Sequence of chain 1.A:
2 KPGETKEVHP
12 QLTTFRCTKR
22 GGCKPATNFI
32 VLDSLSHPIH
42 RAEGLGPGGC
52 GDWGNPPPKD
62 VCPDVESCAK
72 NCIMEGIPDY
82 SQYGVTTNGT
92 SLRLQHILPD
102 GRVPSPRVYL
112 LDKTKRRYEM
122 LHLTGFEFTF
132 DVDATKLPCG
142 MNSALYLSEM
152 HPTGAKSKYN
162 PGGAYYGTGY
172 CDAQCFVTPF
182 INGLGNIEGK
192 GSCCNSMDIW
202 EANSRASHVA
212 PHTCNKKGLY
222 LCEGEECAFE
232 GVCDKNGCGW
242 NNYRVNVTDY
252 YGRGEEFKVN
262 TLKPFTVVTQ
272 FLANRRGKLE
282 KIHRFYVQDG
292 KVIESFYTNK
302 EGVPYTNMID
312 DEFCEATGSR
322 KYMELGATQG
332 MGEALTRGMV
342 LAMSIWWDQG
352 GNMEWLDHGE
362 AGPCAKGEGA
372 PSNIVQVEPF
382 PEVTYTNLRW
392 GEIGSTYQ

Binding-site contacts:
Ligand atom O4 contacts residue TYR171 of chain 1.A at 3.5 Å (h-bond).
Ligand atom C6 contacts residue ALA145 of chain 1.A at 3.5 Å (hydrophobic).
Ligand atom O4 contacts residue TRP347 of chain 1.A at 3.8 Å.
Ligand atom C6 contacts residue TYR147 of chain 1.A at 3.5 Å (hydrophobic).
Ligand atom C6 contacts residue TRP347 of chain 1.A at 3.9 Å (hydrophobic).
Ligand atom O3 contacts residue PHE177 of chain 1.A at 3.8 Å.
Ligand atom O5 contacts residue ASP199 of chain 1.A at 3.1 Å (salt-bridge).
Ligand atom O2 contacts residue SER345 of chain 1.A at 2.8 Å (h-bond).
Ligand atom O2 contacts residue ARG108 of chain 1.A at 3.6 Å.
Ligand atom C2 contacts residue BGC2 of chain 1.D at 3.5 Å.
Ligand atom O6 contacts residue GLU202 of chain 1.A at 2.8 Å (salt-bridge).
Ligand atom C1 contacts residue ASP199 of chain 1.A at 3.0 Å.
Ligand atom O6 contacts residue ALA145 of chain 1.A at 3.7 Å.
Ligand atom C5 contacts residue TYR147 of chain 1.A at 3.8 Å (hydrophobic).
Ligand atom O1 contacts residue ASP199 of chain 1.A at 2.7 Å (salt-bridge).
Ligand atom C3 contacts residue TRP347 of chain 1.A at 3.9 Å (hydrophobic).
Ligand atom O1 contacts residue SER197 of chain 1.A at 3.6 Å.
Ligand atom C2 contacts residue GLN175 of chain 1.A at 3.7 Å.
Ligand atom O6 contacts residue TRP347 of chain 1.A at 3.0 Å (h-bond).
Ligand atom C2 contacts residue TYR147 of chain 1.A at 3.5 Å (hydrophobic).
Ligand atom C1 contacts residue TRP347 of chain 1.A at 3.9 Å (hydrophobic).
Ligand atom O2 contacts residue ASP173 of chain 1.A at 3.9 Å.
Ligand atom C1 contacts residue BGC2 of chain 1.D at 3.3 Å.
Ligand atom O5 contacts residue GLU202 of chain 1.A at 3.2 Å (salt-bridge).
Ligand atom C5 contacts residue TRP347 of chain 1.A at 3.8 Å (hydrophobic).
Ligand atom O2 contacts residue TYR147 of chain 1.A at 2.8 Å (h-bond).
Ligand atom O6 contacts residue TRP347 of chain 1.A at 3.5 Å.
Ligand atom O4 contacts residue TYR147 of chain 1.A at 3.4 Å (h-bond).
Ligand atom O3 contacts residue ARG108 of chain 1.A at 2.9 Å (salt-bridge).
Ligand atom O6 contacts residue PHE177 of chain 1.A at 3.9 Å.
Ligand atom O6 contacts residue ASN143 of chain 1.A at 3.6 Å (h-bond).
Ligand atom C6 contacts residue GLU202 of chain 1.A at 3.6 Å.
Ligand atom O4 contacts residue ASP173 of chain 1.A at 3.8 Å.
Ligand atom C3 contacts residue ARG108 of chain 1.A at 3.8 Å.
Ligand atom O3 contacts residue GLN175 of chain 1.A at 3.3 Å.
Ligand atom O2 contacts residue GLN175 of chain 1.A at 3.0 Å (h-bond).
Ligand atom O3 contacts residue ASP173 of chain 1.A at 2.7 Å (salt-bridge).
Ligand atom O2 contacts residue ALA174 of chain 1.A at 3.9 Å.
Ligand atom C3 contacts residue ASP173 of chain 1.A at 3.2 Å.
Ligand atom O5 contacts residue BGC2 of chain 1.D at 3.5 Å (h-bond).

A small-molecule ligand and the protein it binds are described below.
Small molecule (SMILES): OC[C@H]1O[C@@H](O[C@H]2[C@H](O)[C@@H](O)[C@@H](O)O[C@@H]2CO)[C@H](O)[C@@H](O)[C@@H]1O